Binding-site contacts:
Ligand atom OAQ contacts residue GLY245 of chain 1.B at 3.7 Å.
Ligand atom PAY contacts residue THR283 of chain 1.B at 3.7 Å.
Ligand atom CAJ contacts residue GLY224 of chain 1.B at 3.8 Å.
Ligand atom CAW contacts residue LYS188 of chain 1.B at 2.8 Å.
Ligand atom PAY contacts residue ILE246 of chain 1.B at 3.6 Å.
Ligand atom OAB contacts residue THR69 of chain 1.B at 3.7 Å.
Ligand atom OAC contacts residue ILE246 of chain 1.B at 2.7 Å (h-bond).
Ligand atom CAV contacts residue GLY224 of chain 1.B at 3.7 Å.
Ligand atom CAO contacts residue LYS188 of chain 1.B at 3.7 Å.
Ligand atom OAD contacts residue GLY224 of chain 1.B at 3.8 Å.
Ligand atom OAE contacts residue THR283 of chain 1.B at 3.7 Å.
Ligand atom OAE contacts residue ILE246 of chain 1.B at 3.4 Å (h-bond).
Ligand atom OAB contacts residue LYS188 of chain 1.B at 3.4 Å (salt-bridge).
Ligand atom CAT contacts residue GLU221 of chain 1.B at 3.6 Å.
Ligand atom OAD contacts residue LYS188 of chain 1.B at 2.9 Å (salt-bridge).
Ligand atom CAA contacts residue GLY222 of chain 1.B at 3.8 Å.
Ligand atom CAM contacts residue LYS188 of chain 1.B at 2.7 Å.
Ligand atom CAA contacts residue GLU221 of chain 1.B at 3.3 Å.
Ligand atom CAW contacts residue GLY224 of chain 1.B at 3.6 Å.
Ligand atom OAD contacts residue TYR67 of chain 1.B at 3.7 Å.
Ligand atom CAV contacts residue LEU243 of chain 1.B at 3.6 Å (hydrophobic).
Ligand atom NAP contacts residue PHE225 of chain 1.B at 3.5 Å (h-bond).
Ligand atom CAO contacts residue SER282 of chain 1.B at 3.8 Å.
Ligand atom CAM contacts residue GLY224 of chain 1.B at 3.7 Å.
Ligand atom NAP contacts residue GLU221 of chain 1.B at 3.1 Å (salt-bridge).
Ligand atom OAE contacts residue THR247 of chain 1.B at 2.7 Å (h-bond).
Ligand atom CAV contacts residue LYS188 of chain 1.B at 3.1 Å.
Ligand atom CAR contacts residue LYS188 of chain 1.B at 3.5 Å.
Ligand atom OAC contacts residue GLY245 of chain 1.B at 3.4 Å.
Ligand atom CAL contacts residue ASN226 of chain 1.B at 3.7 Å.
Ligand atom CAX contacts residue LYS188 of chain 1.B at 2.1 Å.
Ligand atom CAL contacts residue PHE225 of chain 1.B at 3.6 Å (hydrophobic).
Ligand atom CAT contacts residue GLY224 of chain 1.B at 3.8 Å.
Ligand atom CAI contacts residue GLY284 of chain 1.B at 3.7 Å.
Ligand atom OAC contacts residue ARG86 of chain 1.B at 2.7 Å (salt-bridge).
Ligand atom OAE contacts residue GLY245 of chain 1.B at 3.8 Å.
Ligand atom CAX contacts residue LEU243 of chain 1.B at 3.7 Å (hydrophobic).
Ligand atom OAQ contacts residue LEU243 of chain 1.B at 3.4 Å.
Ligand atom CAN contacts residue LYS188 of chain 1.B at 1.3 Å.
Ligand atom OAF contacts residue THR283 of chain 1.B at 2.7 Å (h-bond).

Sequence of chain 1.B:
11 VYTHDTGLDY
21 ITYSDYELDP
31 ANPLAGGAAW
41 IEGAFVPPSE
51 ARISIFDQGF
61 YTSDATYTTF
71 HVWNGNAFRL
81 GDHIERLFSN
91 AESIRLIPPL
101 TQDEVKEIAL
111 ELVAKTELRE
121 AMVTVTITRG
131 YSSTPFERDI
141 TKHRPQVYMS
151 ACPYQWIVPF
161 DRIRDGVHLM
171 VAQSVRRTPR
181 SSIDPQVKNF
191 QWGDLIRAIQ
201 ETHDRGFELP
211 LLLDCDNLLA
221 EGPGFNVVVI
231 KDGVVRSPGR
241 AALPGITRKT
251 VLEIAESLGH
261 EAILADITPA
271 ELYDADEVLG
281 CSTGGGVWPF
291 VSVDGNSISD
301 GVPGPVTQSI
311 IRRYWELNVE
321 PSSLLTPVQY

The small molecule below binds the protein below.
Small molecule (SMILES): Cc1ncc(COP(=O)([O-])[O-])c(CCC(=O)c2ccc(Br)cc2)c1O

Sequence of chain 1.A:
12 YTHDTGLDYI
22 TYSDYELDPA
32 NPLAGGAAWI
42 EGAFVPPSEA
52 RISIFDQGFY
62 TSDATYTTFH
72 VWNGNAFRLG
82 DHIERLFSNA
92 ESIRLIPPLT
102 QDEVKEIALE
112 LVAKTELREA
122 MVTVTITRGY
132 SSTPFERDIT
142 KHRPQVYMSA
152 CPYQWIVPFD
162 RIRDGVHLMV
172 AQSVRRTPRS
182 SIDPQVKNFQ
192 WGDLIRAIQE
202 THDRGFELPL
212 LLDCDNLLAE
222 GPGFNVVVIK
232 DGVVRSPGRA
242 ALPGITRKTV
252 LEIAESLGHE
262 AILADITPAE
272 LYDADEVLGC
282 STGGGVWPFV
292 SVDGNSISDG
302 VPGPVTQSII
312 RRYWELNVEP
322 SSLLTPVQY